This small molecule binds to this protein.
Small molecule (SMILES): CC(=O)N[C@H]1[C@H](O[C@H]2[C@H](O)[C@@H](NC(C)=O)CO[C@@H]2CO)O[C@H](CO)[C@@H](O[C@@H]2O[C@H](CO[C@H]3O[C@H](CO)[C@@H](O)[C@H](O)[C@@H]3O)[C@@H](O)[C@H](O[C@H]3O[C@H](CO)[C@@H](O)[C@H](O)[C@@H]3O)[C@@H]2O)[C@@H]1O

Binding-site contacts:
Ligand atom O5 contacts residue ASN343 of chain 1.B at 2.4 Å (h-bond).
Ligand atom O6 contacts residue VAL367 of chain 1.B at 4.1 Å.
Ligand atom O2 contacts residue ASN487 of chain 1.E at 2.9 Å (h-bond).
Ligand atom C4 contacts residue ASN343 of chain 1.B at 4.2 Å.
Ligand atom C6 contacts residue TYR489 of chain 1.E at 4.1 Å (hydrophobic).
Ligand atom C3 contacts residue ASN343 of chain 1.B at 3.8 Å.
Ligand atom C2 contacts residue PHE486 of chain 1.E at 4.5 Å (hydrophobic).
Ligand atom C6 contacts residue VAL367 of chain 1.B at 4.4 Å (hydrophobic).
Ligand atom O4 contacts residue TYR489 of chain 1.E at 3.2 Å (h-bond).
Ligand atom C2 contacts residue ASN487 of chain 1.E at 3.8 Å.
Ligand atom O3 contacts residue ASN487 of chain 1.E at 3.0 Å (h-bond).
Ligand atom C8 contacts residue PHE342 of chain 1.B at 3.4 Å (hydrophobic).
Ligand atom C3 contacts residue ASN487 of chain 1.E at 4.0 Å.
Ligand atom O7 contacts residue ASN343 of chain 1.B at 2.8 Å (h-bond).
Ligand atom C7 contacts residue ASN343 of chain 1.B at 2.9 Å.
Ligand atom C2 contacts residue ASN343 of chain 1.B at 2.5 Å.
Ligand atom O3 contacts residue PHE486 of chain 1.E at 3.4 Å.
Ligand atom C3 contacts residue PHE486 of chain 1.E at 4.1 Å (hydrophobic).
Ligand atom C8 contacts residue GLY339 of chain 1.B at 4.1 Å.
Ligand atom O6 contacts residue TYR489 of chain 1.E at 4.4 Å.
Ligand atom C8 contacts residue ASN343 of chain 1.B at 3.6 Å.
Ligand atom C8 contacts residue PHE338 of chain 1.B at 4.4 Å (hydrophobic).
Ligand atom C7 contacts residue PHE342 of chain 1.B at 4.4 Å (hydrophobic).
Ligand atom O2 contacts residue TYR489 of chain 1.E at 3.6 Å (h-bond).
Ligand atom C1 contacts residue ASN343 of chain 1.B at 1.4 Å.
Ligand atom N2 contacts residue ASN343 of chain 1.B at 2.9 Å (h-bond).
Ligand atom C5 contacts residue ASN343 of chain 1.B at 3.7 Å.

Sequence of chain 1.B:
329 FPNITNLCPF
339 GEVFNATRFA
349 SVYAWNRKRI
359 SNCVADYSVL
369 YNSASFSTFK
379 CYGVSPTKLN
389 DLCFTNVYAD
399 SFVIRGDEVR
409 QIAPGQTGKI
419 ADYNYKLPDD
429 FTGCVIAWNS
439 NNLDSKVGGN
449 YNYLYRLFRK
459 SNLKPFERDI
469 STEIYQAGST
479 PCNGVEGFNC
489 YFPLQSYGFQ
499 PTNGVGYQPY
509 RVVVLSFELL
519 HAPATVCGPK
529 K

Sequence of chain 1.E:
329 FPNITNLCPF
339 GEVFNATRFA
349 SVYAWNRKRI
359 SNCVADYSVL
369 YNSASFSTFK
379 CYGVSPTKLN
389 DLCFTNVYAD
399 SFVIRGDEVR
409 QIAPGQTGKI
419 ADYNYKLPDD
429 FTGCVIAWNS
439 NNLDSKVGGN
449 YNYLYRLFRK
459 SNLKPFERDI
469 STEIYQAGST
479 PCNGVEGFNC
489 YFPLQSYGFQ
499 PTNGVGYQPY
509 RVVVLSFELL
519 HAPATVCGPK